A small-molecule ligand and the protein it binds are described below.
Small molecule (SMILES): CC(=O)N[C@H]1[C@H](O[C@H]2[C@H](O)[C@@H](NC(C)=O)CO[C@@H]2CO)O[C@H](CO)[C@@H](O)[C@@H]1O

Binding-site contacts:
Ligand atom C8 contacts residue SER303 of chain 1.I at 3.9 Å.
Ligand atom C8 contacts residue SER381 of chain 1.I at 3.8 Å.
Ligand atom O6 contacts residue VAL414 of chain 1.I at 4.1 Å.
Ligand atom C1 contacts residue GLN263 of chain 1.I at 3.8 Å.
Ligand atom C1 contacts residue ARG412 of chain 1.I at 4.5 Å.
Ligand atom C4 contacts residue ASN265 of chain 1.I at 4.2 Å.
Ligand atom O6 contacts residue ARG412 of chain 1.I at 3.8 Å.
Ligand atom C4 contacts residue GLN263 of chain 1.I at 4.5 Å.
Ligand atom C3 contacts residue GLN263 of chain 1.I at 3.7 Å.
Ligand atom C8 contacts residue ASN301 of chain 1.I at 4.0 Å.
Ligand atom C1 contacts residue ASN265 of chain 1.I at 1.4 Å.
Ligand atom O5 contacts residue ASN265 of chain 1.I at 2.3 Å (h-bond).
Ligand atom C2 contacts residue GLN263 of chain 1.I at 4.0 Å.
Ligand atom N2 contacts residue GLN263 of chain 1.I at 4.0 Å.
Ligand atom O5 contacts residue ARG412 of chain 1.I at 3.8 Å.
Ligand atom O7 contacts residue ASN265 of chain 1.I at 2.8 Å (h-bond).
Ligand atom C5 contacts residue ASN265 of chain 1.I at 3.6 Å.
Ligand atom C5 contacts residue GLN263 of chain 1.I at 4.2 Å.
Ligand atom C2 contacts residue ASN265 of chain 1.I at 2.4 Å.
Ligand atom C8 contacts residue ASN265 of chain 1.I at 4.3 Å.
Ligand atom C7 contacts residue ASN265 of chain 1.I at 3.1 Å.
Ligand atom C3 contacts residue ASN265 of chain 1.I at 3.8 Å.
Ligand atom O7 contacts residue ASN301 of chain 1.I at 3.9 Å.
Ligand atom C8 contacts residue VAL302 of chain 1.I at 4.2 Å (hydrophobic).
Ligand atom O7 contacts residue NAG1 of chain 1.DB at 3.7 Å.
Ligand atom N2 contacts residue ASN265 of chain 1.I at 2.9 Å (h-bond).
Ligand atom O5 contacts residue VAL414 of chain 1.I at 4.3 Å.

Sequence of chain 1.I:
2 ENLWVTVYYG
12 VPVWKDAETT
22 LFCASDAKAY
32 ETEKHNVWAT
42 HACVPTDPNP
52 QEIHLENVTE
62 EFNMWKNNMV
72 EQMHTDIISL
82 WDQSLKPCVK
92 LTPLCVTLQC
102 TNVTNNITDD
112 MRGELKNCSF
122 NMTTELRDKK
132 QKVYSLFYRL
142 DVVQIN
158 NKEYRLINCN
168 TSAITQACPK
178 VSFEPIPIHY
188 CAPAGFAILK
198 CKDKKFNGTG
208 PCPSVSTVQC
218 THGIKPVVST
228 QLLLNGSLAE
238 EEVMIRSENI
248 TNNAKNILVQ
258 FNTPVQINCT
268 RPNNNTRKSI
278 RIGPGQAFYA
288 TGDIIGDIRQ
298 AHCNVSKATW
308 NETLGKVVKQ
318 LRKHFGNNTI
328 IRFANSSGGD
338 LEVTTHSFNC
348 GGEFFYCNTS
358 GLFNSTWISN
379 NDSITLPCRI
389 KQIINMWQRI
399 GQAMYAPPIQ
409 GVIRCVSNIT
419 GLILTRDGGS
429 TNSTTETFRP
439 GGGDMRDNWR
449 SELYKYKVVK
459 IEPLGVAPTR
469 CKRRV